Binding-site contacts:
Ligand atom CAX contacts residue ALA64 of chain 1.C at 3.4 Å (hydrophobic).
Ligand atom CBB contacts residue ALA64 of chain 1.C at 3.8 Å (hydrophobic).
Ligand atom CAC contacts residue VAL51 of chain 1.C at 3.7 Å (hydrophobic).
Ligand atom CAX contacts residue GLU117 of chain 1.C at 3.9 Å.
Ligand atom CAK contacts residue ILE43 of chain 1.C at 3.7 Å (hydrophobic).
Ligand atom CAC contacts residue PHE48 of chain 1.C at 3.8 Å (hydrophobic).
Ligand atom NBO contacts residue VAL51 of chain 1.C at 3.7 Å.
Ligand atom CBE contacts residue ILE43 of chain 1.C at 3.5 Å (hydrophobic).
Ligand atom CAH contacts residue GLU169 of chain 1.C at 3.5 Å.
Ligand atom OAD contacts residue GLU117 of chain 1.C at 3.8 Å.
Ligand atom CAQ contacts residue ILE43 of chain 1.C at 3.6 Å (hydrophobic).
Ligand atom CAI contacts residue MET118 of chain 1.C at 3.7 Å (hydrophobic).
Ligand atom CBC contacts residue ILE43 of chain 1.C at 3.5 Å (hydrophobic).
Ligand atom CAI contacts residue SER120 of chain 1.C at 3.9 Å.
Ligand atom CBF contacts residue VAL51 of chain 1.C at 3.8 Å (hydrophobic).
Ligand atom CBK contacts residue ILE43 of chain 1.C at 3.4 Å (hydrophobic).
Ligand atom CAS contacts residue VAL184 of chain 1.C at 3.6 Å (hydrophobic).
Ligand atom CAI contacts residue ILE43 of chain 1.C at 3.7 Å (hydrophobic).
Ligand atom NAU contacts residue PHE116 of chain 1.C at 3.8 Å.
Ligand atom CAB contacts residue ASN122 of chain 1.C at 3.5 Å.
Ligand atom OAD contacts residue LEU119 of chain 1.C at 3.1 Å (h-bond).
Ligand atom CAA contacts residue GLU169 of chain 1.C at 3.7 Å.
Ligand atom CAO contacts residue LEU119 of chain 1.C at 3.8 Å (hydrophobic).
Ligand atom CAF contacts residue GLU169 of chain 1.C at 3.1 Å.
Ligand atom CAO contacts residue ILE43 of chain 1.C at 3.5 Å (hydrophobic).
Ligand atom OAD contacts residue MET118 of chain 1.C at 3.5 Å.
Ligand atom CBD contacts residue VAL184 of chain 1.C at 3.8 Å (hydrophobic).
Ligand atom OAW contacts residue GLY44 of chain 1.C at 3.4 Å.
Ligand atom CAS contacts residue PHE116 of chain 1.C at 3.8 Å (hydrophobic).
Ligand atom CAA contacts residue ASN170 of chain 1.C at 3.6 Å.
Ligand atom CAL contacts residue LYS66 of chain 1.C at 3.5 Å.
Ligand atom CAL contacts residue ASP185 of chain 1.C at 3.7 Å.
Ligand atom OAD contacts residue ALA64 of chain 1.C at 3.6 Å.
Ligand atom CAP contacts residue VAL184 of chain 1.C at 3.5 Å (hydrophobic).
Ligand atom NAU contacts residue GLU117 of chain 1.C at 3.2 Å (salt-bridge).
Ligand atom NAU contacts residue ALA64 of chain 1.C at 3.5 Å.
Ligand atom CAI contacts residue LEU119 of chain 1.C at 3.8 Å (hydrophobic).
Ligand atom CAA contacts residue VAL184 of chain 1.C at 3.5 Å (hydrophobic).
Ligand atom CAB contacts residue GLU169 of chain 1.C at 3.6 Å.
Ligand atom OAE contacts residue LYS45 of chain 1.C at 3.9 Å.

Sequence of chain 1.C:
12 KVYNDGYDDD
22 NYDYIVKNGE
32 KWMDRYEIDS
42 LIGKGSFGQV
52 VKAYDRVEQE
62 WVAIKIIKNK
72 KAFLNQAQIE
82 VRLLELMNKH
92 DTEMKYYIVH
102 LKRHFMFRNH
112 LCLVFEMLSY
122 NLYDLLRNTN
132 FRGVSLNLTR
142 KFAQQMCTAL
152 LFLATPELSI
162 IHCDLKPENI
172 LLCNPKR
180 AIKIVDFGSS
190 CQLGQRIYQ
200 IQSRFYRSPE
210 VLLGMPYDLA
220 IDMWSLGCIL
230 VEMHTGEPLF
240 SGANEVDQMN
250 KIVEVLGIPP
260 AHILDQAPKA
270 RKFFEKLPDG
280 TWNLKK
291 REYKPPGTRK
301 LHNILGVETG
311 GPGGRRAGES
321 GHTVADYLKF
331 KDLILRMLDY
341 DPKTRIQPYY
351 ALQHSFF

A protein and the small-molecule ligand that binds it are described below.
Small molecule (SMILES): CO[C@@H]1[C@H](N(C)C(=O)c2ccccc2)C[C@H]2O[C@]1(C)n1c3ccccc3c3c4c(c5c6ccccc6n2c5c31)C(=O)NC4